Binding-site contacts:
Ligand atom O2 contacts residue ASN128 of chain 1.A at 3.6 Å.
Ligand atom O6 contacts residue ALA220 of chain 1.A at 3.7 Å.
Ligand atom O6 contacts residue HIS84 of chain 1.A at 3.3 Å (h-bond).
Ligand atom O3 contacts residue GLY104 of chain 1.A at 3.4 Å.
Ligand atom O6 contacts residue GLY215 of chain 1.A at 3.5 Å.
Ligand atom O4 contacts residue ASP212 of chain 1.A at 2.8 Å (salt-bridge).
Ligand atom O2 contacts residue SER214 of chain 1.A at 2.6 Å (h-bond).
Ligand atom O3 contacts residue GLY105 of chain 1.A at 2.7 Å (h-bond).
Ligand atom C6 contacts residue ALA220 of chain 1.A at 3.6 Å (hydrophobic).
Ligand atom C4 contacts residue ASP87 of chain 1.A at 3.4 Å.
Ligand atom O4 contacts residue GLY211 of chain 1.A at 3.4 Å.
Ligand atom C4 contacts residue PHE126 of chain 1.A at 3.7 Å (hydrophobic).
Ligand atom C2 contacts residue ASN128 of chain 1.A at 4.3 Å.
Ligand atom C5 contacts residue ASP212 of chain 1.A at 4.3 Å.
Ligand atom C4 contacts residue ASP212 of chain 1.A at 4.1 Å.
Ligand atom C2 contacts residue SER214 of chain 1.A at 3.6 Å.
Ligand atom O4 contacts residue ASP87 of chain 1.A at 2.6 Å (salt-bridge).
Ligand atom C3 contacts residue ASP87 of chain 1.A at 3.5 Å.
Ligand atom O5 contacts residue ASP212 of chain 1.A at 3.8 Å.
Ligand atom C6 contacts residue ASP212 of chain 1.A at 4.1 Å.
Ligand atom C1 contacts residue SER214 of chain 1.A at 4.0 Å.
Ligand atom C3 contacts residue GLY105 of chain 1.A at 4.0 Å.
Ligand atom O6 contacts residue GLN217 of chain 1.A at 4.3 Å.
Ligand atom O4 contacts residue THR210 of chain 1.A at 4.2 Å.
Ligand atom C3 contacts residue ASN128 of chain 1.A at 3.7 Å.
Ligand atom C6 contacts residue HIS84 of chain 1.A at 4.0 Å.
Ligand atom O5 contacts residue GLY215 of chain 1.A at 3.6 Å.
Ligand atom O3 contacts residue ASP87 of chain 1.A at 2.6 Å (salt-bridge).
Ligand atom C6 contacts residue PHE126 of chain 1.A at 4.1 Å (hydrophobic).
Ligand atom O4 contacts residue GLY215 of chain 1.A at 3.8 Å.
Ligand atom O3 contacts residue PHE126 of chain 1.A at 3.9 Å.
Ligand atom C6 contacts residue GLY211 of chain 1.A at 4.0 Å.
Ligand atom C3 contacts residue PHE126 of chain 1.A at 3.5 Å (hydrophobic).
Ligand atom O4 contacts residue ALA86 of chain 1.A at 4.2 Å.
Ligand atom O4 contacts residue GLY104 of chain 1.A at 4.0 Å.
Ligand atom C1 contacts residue ASP212 of chain 1.A at 4.1 Å.
Ligand atom C5 contacts residue PHE126 of chain 1.A at 3.6 Å (hydrophobic).
Ligand atom C2 contacts residue GLY215 of chain 1.A at 4.1 Å.
Ligand atom C2 contacts residue ASP212 of chain 1.A at 3.8 Å.
Ligand atom O3 contacts residue ASN128 of chain 1.A at 3.4 Å (h-bond).

A protein and the small-molecule ligand that binds it are described below.
Small molecule (SMILES): OC[C@H]1O[C@H](O[C@@H]2[C@@H](O)[C@@H](O)O[C@H](CO)[C@@H]2O)[C@H](O)[C@@H](O)[C@H]1O

Sequence of chain 1.A:
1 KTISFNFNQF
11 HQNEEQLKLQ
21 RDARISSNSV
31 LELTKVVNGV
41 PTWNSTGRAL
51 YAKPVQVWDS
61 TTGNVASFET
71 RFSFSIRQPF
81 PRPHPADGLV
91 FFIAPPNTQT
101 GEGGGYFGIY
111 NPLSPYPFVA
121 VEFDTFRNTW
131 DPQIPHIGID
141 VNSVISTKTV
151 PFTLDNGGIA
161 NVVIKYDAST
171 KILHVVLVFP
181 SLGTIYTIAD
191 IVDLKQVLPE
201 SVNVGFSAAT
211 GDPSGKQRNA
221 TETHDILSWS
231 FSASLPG